This protein binds this small molecule.
Small molecule (SMILES): NC(=O)CCC(=O)N[C@@H]1c2ccccc2-c2c(-c3nc4ccncc4[nH]3)cccc21

Binding-site contacts:
Ligand atom C19 contacts residue ILE12 of chain 1.A at 3.5 Å (hydrophobic).
Ligand atom C8 contacts residue LEU93 of chain 1.A at 3.8 Å (hydrophobic).
Ligand atom C14 contacts residue TYR125 of chain 1.A at 3.7 Å (hydrophobic).
Ligand atom C25 contacts residue MET84 of chain 1.A at 3.7 Å (hydrophobic).
Ligand atom N21 contacts residue PHE156 of chain 1.A at 3.4 Å.
Ligand atom C11 contacts residue LEU89 of chain 1.A at 3.4 Å (hydrophobic).
Ligand atom C22 contacts residue PHE156 of chain 1.A at 3.5 Å (hydrophobic).
Ligand atom C28 contacts residue ALA41 of chain 1.A at 3.8 Å (hydrophobic).
Ligand atom C18 contacts residue TYR125 of chain 1.A at 3.5 Å (hydrophobic).
Ligand atom O26 contacts residue PHE124 of chain 1.A at 3.5 Å.
Ligand atom N21 contacts residue ILE90 of chain 1.A at 3.6 Å.
Ligand atom N16 contacts residue TRP148 of chain 1.A at 3.6 Å.
Ligand atom C19 contacts residue GLY94 of chain 1.A at 3.8 Å.
Ligand atom C27 contacts residue ASN37 of chain 1.A at 3.8 Å.
Ligand atom N23 contacts residue MET84 of chain 1.A at 3.5 Å (h-bond).
Ligand atom C10 contacts residue MET84 of chain 1.A at 3.7 Å (hydrophobic).
Ligand atom C20 contacts residue PHE8 of chain 1.A at 3.8 Å (hydrophobic).
Ligand atom C4 contacts residue LEU93 of chain 1.A at 3.4 Å (hydrophobic).
Ligand atom N30 contacts residue ASP79 of chain 1.A at 2.8 Å (salt-bridge).
Ligand atom C17 contacts residue LEU89 of chain 1.A at 3.0 Å (hydrophobic).
Ligand atom C22 contacts residue LEU89 of chain 1.A at 3.1 Å (hydrophobic).
Ligand atom C22 contacts residue ILE90 of chain 1.A at 3.2 Å (hydrophobic).
Ligand atom C1 contacts residue LEU93 of chain 1.A at 3.8 Å (hydrophobic).
Ligand atom C11 contacts residue TRP148 of chain 1.A at 3.7 Å (hydrophobic).
Ligand atom C2 contacts residue GLY121 of chain 1.A at 3.1 Å.
Ligand atom N30 contacts residue SER38 of chain 1.A at 3.8 Å.
Ligand atom C12 contacts residue TRP148 of chain 1.A at 3.4 Å (hydrophobic).
Ligand atom C20 contacts residue ILE12 of chain 1.A at 3.5 Å (hydrophobic).
Ligand atom C5 contacts residue LEU93 of chain 1.A at 3.8 Å (hydrophobic).
Ligand atom C22 contacts residue GLY94 of chain 1.A at 3.6 Å.
Ligand atom C7 contacts residue PHE124 of chain 1.A at 3.6 Å (hydrophobic).
Ligand atom O29 contacts residue THR170 of chain 1.A at 3.4 Å (h-bond).
Ligand atom N16 contacts residue LEU89 of chain 1.A at 2.5 Å (h-bond).
Ligand atom N30 contacts residue ASN37 of chain 1.A at 3.8 Å.
Ligand atom C20 contacts residue GLY94 of chain 1.A at 3.5 Å.
Ligand atom C19 contacts residue TYR125 of chain 1.A at 3.7 Å (hydrophobic).
Ligand atom N21 contacts residue GLY94 of chain 1.A at 3.3 Å.
Ligand atom C19 contacts residue PHE8 of chain 1.A at 3.7 Å (hydrophobic).
Ligand atom N15 contacts residue TYR125 of chain 1.A at 2.7 Å (h-bond).
Ligand atom O29 contacts residue ALA41 of chain 1.A at 3.4 Å.

Sequence of chain 1.A:
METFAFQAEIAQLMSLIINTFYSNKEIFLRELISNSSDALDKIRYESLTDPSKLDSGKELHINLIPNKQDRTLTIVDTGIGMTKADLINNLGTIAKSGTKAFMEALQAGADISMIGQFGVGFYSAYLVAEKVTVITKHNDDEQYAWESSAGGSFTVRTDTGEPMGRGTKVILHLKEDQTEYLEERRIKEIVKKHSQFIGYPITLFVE